This small molecule binds to this protein.
Small molecule (SMILES): CSC[C@H]1O[C@@H](n2cnc3c(N)ncnc32)[C@H](O)[C@@H]1O

Sequence of chain 2.A:
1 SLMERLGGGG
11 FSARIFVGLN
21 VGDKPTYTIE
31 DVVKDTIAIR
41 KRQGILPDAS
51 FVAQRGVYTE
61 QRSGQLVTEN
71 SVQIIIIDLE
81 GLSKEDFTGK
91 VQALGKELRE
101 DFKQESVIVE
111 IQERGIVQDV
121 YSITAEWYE

Binding-site contacts:
Ligand atom C2 contacts residue SER50 of chain 1.A at 3.7 Å.
Ligand atom O3' contacts residue GLU69 of chain 2.A at 2.6 Å (salt-bridge).
Ligand atom C2 contacts residue ILE75 of chain 1.A at 3.3 Å (hydrophobic).
Ligand atom S5' contacts residue TYR58 of chain 2.A at 3.5 Å.
Ligand atom C2' contacts residue ALA49 of chain 1.A at 3.6 Å (hydrophobic).
Ligand atom O2' contacts residue SER50 of chain 1.A at 2.8 Å (h-bond).
Ligand atom N7 contacts residue ILE108 of chain 2.A at 3.6 Å.
Ligand atom N1 contacts residue ALA49 of chain 1.A at 3.8 Å.
Ligand atom C2 contacts residue ILE77 of chain 1.A at 3.7 Å (hydrophobic).
Ligand atom C2' contacts residue GLY56 of chain 2.A at 3.7 Å.
Ligand atom N6 contacts residue ILE77 of chain 1.A at 2.8 Å (h-bond).
Ligand atom C5' contacts residue GLY18 of chain 2.A at 3.6 Å.
Ligand atom C3' contacts residue GLU69 of chain 2.A at 3.5 Å.
Ligand atom N7 contacts residue NA1 of chain 1.D at 2.7 Å (h-bond).
Ligand atom C5 contacts residue ALA49 of chain 1.A at 3.8 Å (hydrophobic).
Ligand atom S5' contacts residue PRO1 of chain 2.E at 3.7 Å.
Ligand atom N6 contacts residue ASP48 of chain 1.A at 3.6 Å (salt-bridge).
Ligand atom C2 contacts residue ALA49 of chain 1.A at 3.7 Å (hydrophobic).
Ligand atom N1 contacts residue ILE75 of chain 1.A at 3.8 Å.
Ligand atom C4 contacts residue SER50 of chain 1.A at 3.7 Å.
Ligand atom C2' contacts residue SER50 of chain 1.A at 3.3 Å.
Ligand atom N3 contacts residue ALA49 of chain 1.A at 3.5 Å.
Ligand atom C8 contacts residue ILE108 of chain 2.A at 3.7 Å (hydrophobic).
Ligand atom O3' contacts residue SER71 of chain 2.A at 3.2 Å.
Ligand atom C1' contacts residue SER50 of chain 1.A at 3.3 Å.
Ligand atom N1 contacts residue ILE77 of chain 1.A at 3.0 Å (h-bond).
Ligand atom C5' contacts residue GLU69 of chain 2.A at 3.6 Å.
Ligand atom O4' contacts residue PHE16 of chain 2.A at 3.4 Å.
Ligand atom C8 contacts residue NA1 of chain 1.D at 3.5 Å.
Ligand atom CS contacts residue ILE108 of chain 2.A at 3.9 Å (hydrophobic).
Ligand atom N3 contacts residue SER50 of chain 1.A at 2.9 Å (h-bond).
Ligand atom O2' contacts residue SER71 of chain 2.A at 2.8 Å (h-bond).
Ligand atom C6 contacts residue ILE77 of chain 1.A at 3.8 Å (hydrophobic).
Ligand atom O2' contacts residue GLN54 of chain 2.A at 3.3 Å (h-bond).
Ligand atom CS contacts residue SER106 of chain 2.A at 3.5 Å.
Ligand atom N7 contacts residue ASP48 of chain 1.A at 3.7 Å.
Ligand atom O3' contacts residue GLY56 of chain 2.A at 3.3 Å.
Ligand atom O2' contacts residue GLY56 of chain 2.A at 3.4 Å.
Ligand atom C6 contacts residue ASP48 of chain 1.A at 3.7 Å.
Ligand atom N6 contacts residue LEU79 of chain 1.A at 3.5 Å.

Sequence of chain 1.A:
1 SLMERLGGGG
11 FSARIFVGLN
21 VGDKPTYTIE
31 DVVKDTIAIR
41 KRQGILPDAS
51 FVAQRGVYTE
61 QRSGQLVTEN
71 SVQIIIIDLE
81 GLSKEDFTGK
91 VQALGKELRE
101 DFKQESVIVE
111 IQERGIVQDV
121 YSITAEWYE